A small-molecule ligand and the protein it binds are described below.
Small molecule (SMILES): Nc1ncnc2c1ncn2[C@@H]1O[C@H](CO[P](=O)(O)O[C@H]2[C@@H](O)[C@H](n3cnc4c(N)ncnc43)O[C@@H]2CO[P](=O)(O)O[C@H]2[C@@H](O)[C@H](n3cnc4c(N)ncnc43)O[C@@H]2COP(=O)(O)O)[C@@H](O)[C@H]1O

Binding-site contacts:
Ligand atom C4 contacts residue U2 of chain 53.C at 4.3 Å.
Ligand atom C6 contacts residue U3 of chain 53.C at 3.3 Å.
Ligand atom N3 contacts residue U2 of chain 53.C at 3.7 Å.
Ligand atom N1 contacts residue U1 of chain 53.C at 2.8 Å (h-bond).
Ligand atom C2 contacts residue U2 of chain 53.C at 3.2 Å.
Ligand atom N6 contacts residue U2 of chain 53.C at 4.2 Å.
Ligand atom C2 contacts residue U3 of chain 53.C at 3.0 Å.
Ligand atom C2 contacts residue U1 of chain 53.C at 3.5 Å.
Ligand atom N3 contacts residue U3 of chain 53.C at 4.2 Å.
Ligand atom C6 contacts residue U1 of chain 53.C at 3.6 Å.
Ligand atom N1 contacts residue U2 of chain 53.C at 3.5 Å (h-bond).
Ligand atom N1 contacts residue U3 of chain 53.C at 2.7 Å (h-bond).
Ligand atom C6 contacts residue U2 of chain 53.C at 4.1 Å.
Ligand atom N6 contacts residue U1 of chain 53.C at 2.8 Å (h-bond).
Ligand atom N6 contacts residue U3 of chain 53.C at 3.0 Å (h-bond).